Sequence of chain 1.B:
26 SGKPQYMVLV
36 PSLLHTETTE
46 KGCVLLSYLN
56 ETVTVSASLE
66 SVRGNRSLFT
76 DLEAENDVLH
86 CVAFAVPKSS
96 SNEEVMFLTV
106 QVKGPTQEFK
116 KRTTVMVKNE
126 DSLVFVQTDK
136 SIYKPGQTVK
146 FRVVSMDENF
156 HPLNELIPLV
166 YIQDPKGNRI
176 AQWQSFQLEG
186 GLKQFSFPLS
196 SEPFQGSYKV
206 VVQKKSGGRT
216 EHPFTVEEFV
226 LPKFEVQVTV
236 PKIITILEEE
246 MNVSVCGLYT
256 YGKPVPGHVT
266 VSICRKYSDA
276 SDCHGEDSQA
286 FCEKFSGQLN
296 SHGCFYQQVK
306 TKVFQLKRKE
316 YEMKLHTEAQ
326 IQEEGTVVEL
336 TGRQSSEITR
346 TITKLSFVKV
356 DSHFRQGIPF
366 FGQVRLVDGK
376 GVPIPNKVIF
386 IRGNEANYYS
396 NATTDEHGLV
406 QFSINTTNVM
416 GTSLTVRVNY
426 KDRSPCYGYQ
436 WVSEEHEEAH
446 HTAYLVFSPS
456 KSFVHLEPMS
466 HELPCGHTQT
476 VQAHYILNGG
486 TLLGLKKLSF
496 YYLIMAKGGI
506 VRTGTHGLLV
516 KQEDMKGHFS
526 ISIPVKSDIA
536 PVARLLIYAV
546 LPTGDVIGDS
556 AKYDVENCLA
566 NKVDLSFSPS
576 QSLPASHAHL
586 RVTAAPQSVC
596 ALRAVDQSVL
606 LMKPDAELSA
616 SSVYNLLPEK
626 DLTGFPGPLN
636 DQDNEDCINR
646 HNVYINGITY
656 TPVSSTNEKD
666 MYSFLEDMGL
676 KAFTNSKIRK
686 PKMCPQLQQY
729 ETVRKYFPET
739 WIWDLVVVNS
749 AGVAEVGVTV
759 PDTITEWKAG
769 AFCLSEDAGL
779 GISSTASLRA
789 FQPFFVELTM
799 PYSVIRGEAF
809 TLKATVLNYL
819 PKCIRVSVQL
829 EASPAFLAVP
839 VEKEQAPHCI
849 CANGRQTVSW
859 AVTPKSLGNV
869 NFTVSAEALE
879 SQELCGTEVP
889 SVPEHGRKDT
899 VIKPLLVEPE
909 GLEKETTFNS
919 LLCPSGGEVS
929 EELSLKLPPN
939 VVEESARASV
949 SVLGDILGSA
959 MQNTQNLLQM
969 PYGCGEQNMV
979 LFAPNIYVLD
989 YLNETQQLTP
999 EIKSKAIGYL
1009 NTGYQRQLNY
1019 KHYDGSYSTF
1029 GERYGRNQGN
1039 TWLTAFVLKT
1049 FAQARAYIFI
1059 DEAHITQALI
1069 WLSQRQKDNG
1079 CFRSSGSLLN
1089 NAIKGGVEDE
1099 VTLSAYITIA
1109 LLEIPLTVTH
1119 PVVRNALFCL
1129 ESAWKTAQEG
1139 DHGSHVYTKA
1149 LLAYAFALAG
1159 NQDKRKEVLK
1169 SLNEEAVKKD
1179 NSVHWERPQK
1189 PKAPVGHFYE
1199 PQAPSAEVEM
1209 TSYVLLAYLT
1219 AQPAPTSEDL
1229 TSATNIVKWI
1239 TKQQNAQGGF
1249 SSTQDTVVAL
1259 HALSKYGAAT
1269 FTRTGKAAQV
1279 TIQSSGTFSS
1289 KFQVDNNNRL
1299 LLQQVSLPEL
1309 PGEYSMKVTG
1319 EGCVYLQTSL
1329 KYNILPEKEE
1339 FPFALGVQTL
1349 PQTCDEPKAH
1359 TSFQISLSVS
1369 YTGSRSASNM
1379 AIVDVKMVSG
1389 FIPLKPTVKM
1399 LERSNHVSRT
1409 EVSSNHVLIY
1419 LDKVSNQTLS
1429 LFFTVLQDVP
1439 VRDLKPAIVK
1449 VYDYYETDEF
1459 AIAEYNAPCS

Binding-site contacts:
Ligand atom C1 contacts residue ASN70 of chain 1.B at 1.6 Å.
Ligand atom N2 contacts residue ASN70 of chain 1.B at 3.2 Å (h-bond).
Ligand atom C4 contacts residue ASN70 of chain 1.B at 4.4 Å.
Ligand atom C3 contacts residue ASN70 of chain 1.B at 4.0 Å.
Ligand atom O5 contacts residue ASN70 of chain 1.B at 2.4 Å (h-bond).
Ligand atom C2 contacts residue ASN70 of chain 1.B at 2.8 Å.
Ligand atom C8 contacts residue ASN70 of chain 1.B at 3.8 Å.
Ligand atom C5 contacts residue ASN70 of chain 1.B at 3.6 Å.
Ligand atom C7 contacts residue ASN70 of chain 1.B at 3.9 Å.

The small molecule below binds the protein below.
Small molecule (SMILES): CC(=O)N[C@@H]1[C@@H](O)[C@H](O)[C@@H](CO)O[C@H]1O